Sequence of chain 1.A:
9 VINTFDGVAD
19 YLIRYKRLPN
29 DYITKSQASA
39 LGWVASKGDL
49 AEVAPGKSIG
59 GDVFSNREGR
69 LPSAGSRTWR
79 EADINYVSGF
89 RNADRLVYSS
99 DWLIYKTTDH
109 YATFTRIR

Binding-site contacts:
Ligand atom O6 contacts residue ARG65 of chain 1.A at 2.7 Å (salt-bridge).
Ligand atom P contacts residue LYS33 of chain 1.A at 3.6 Å.
Ligand atom O2P contacts residue GLU79 of chain 1.A at 3.6 Å.
Ligand atom O2P contacts residue ARG93 of chain 1.A at 2.9 Å (salt-bridge).
Ligand atom C6 contacts residue ASN64 of chain 1.A at 3.7 Å.
Ligand atom C4 contacts residue PHE62 of chain 1.A at 3.5 Å (hydrophobic).
Ligand atom C5 contacts residue ARG65 of chain 1.A at 3.8 Å.
Ligand atom P contacts residue HIS108 of chain 1.A at 3.6 Å.
Ligand atom O2P contacts residue TYR109 of chain 1.A at 2.7 Å (h-bond).
Ligand atom O5' contacts residue VAL61 of chain 1.A at 3.2 Å (h-bond).
Ligand atom C2 contacts residue GLU66 of chain 1.A at 3.4 Å.
Ligand atom C6 contacts residue ARG65 of chain 1.A at 3.6 Å.
Ligand atom N7 contacts residue SER63 of chain 1.A at 2.9 Å (h-bond).
Ligand atom C2 contacts residue PHE62 of chain 1.A at 3.8 Å (hydrophobic).
Ligand atom C3' contacts residue LYS33 of chain 1.A at 3.4 Å.
Ligand atom O1P contacts residue ARG93 of chain 1.A at 3.5 Å (salt-bridge).
Ligand atom P contacts residue ARG89 of chain 1.A at 3.4 Å.
Ligand atom O2P contacts residue ARG89 of chain 1.A at 3.1 Å (salt-bridge).
Ligand atom O6 contacts residue ASN64 of chain 1.A at 2.8 Å (h-bond).
Ligand atom N1 contacts residue ARG65 of chain 1.A at 3.7 Å.
Ligand atom C4' contacts residue LYS33 of chain 1.A at 3.4 Å.
Ligand atom O3P contacts residue LYS33 of chain 1.A at 2.5 Å (salt-bridge).
Ligand atom C5 contacts residue SER63 of chain 1.A at 3.7 Å.
Ligand atom O1P contacts residue HIS108 of chain 1.A at 2.5 Å (h-bond).
Ligand atom O4' contacts residue TYR109 of chain 1.A at 3.5 Å (h-bond).
Ligand atom O6 contacts residue SER63 of chain 1.A at 3.3 Å.
Ligand atom C6 contacts residue GLU66 of chain 1.A at 3.6 Å.
Ligand atom O6 contacts residue GLU66 of chain 1.A at 3.7 Å.
Ligand atom N2 contacts residue GLU66 of chain 1.A at 2.8 Å (salt-bridge).
Ligand atom N1 contacts residue GLU66 of chain 1.A at 2.7 Å (salt-bridge).
Ligand atom C5' contacts residue LYS33 of chain 1.A at 2.9 Å.
Ligand atom C2 contacts residue ARG65 of chain 1.A at 3.8 Å.
Ligand atom O3P contacts residue ARG89 of chain 1.A at 2.9 Å (salt-bridge).
Ligand atom C6 contacts residue PHE62 of chain 1.A at 3.8 Å (hydrophobic).
Ligand atom C8 contacts residue SER63 of chain 1.A at 3.8 Å.
Ligand atom C8 contacts residue VAL61 of chain 1.A at 3.7 Å (hydrophobic).
Ligand atom C5' contacts residue GLU79 of chain 1.A at 3.0 Å.
Ligand atom N3 contacts residue PHE62 of chain 1.A at 3.6 Å.
Ligand atom C5 contacts residue PHE62 of chain 1.A at 3.6 Å (hydrophobic).
Ligand atom O5' contacts residue LYS33 of chain 1.A at 3.8 Å.

The small molecule below binds the protein below.
Small molecule (SMILES): Nc1nc2c(ncn2[C@@H]2O[C@H](CO)[C@@H](OP(=O)(O)O)[C@H]2O)c(=O)[nH]1